Sequence of chain 1.A:
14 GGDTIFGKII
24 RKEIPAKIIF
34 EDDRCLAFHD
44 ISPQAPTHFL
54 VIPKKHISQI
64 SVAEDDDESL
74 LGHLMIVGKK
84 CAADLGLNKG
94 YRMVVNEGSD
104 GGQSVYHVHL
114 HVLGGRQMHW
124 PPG

This protein binds this small molecule.
Small molecule (SMILES): Nc1ncnc2c1ncn2[C@@H]1O[C@H](CO[W@@](=O)(O)O[W](=O)(O)O)[C@@H](O)[C@H]1O

Binding-site contacts:
Ligand atom O3B contacts residue SER107 of chain 1.B at 2.9 Å (h-bond).
Ligand atom N1 contacts residue ILE44 of chain 1.B at 3.5 Å.
Ligand atom C1' contacts residue ASP43 of chain 1.B at 3.5 Å.
Ligand atom O2A contacts residue GLY105 of chain 1.B at 3.6 Å (h-bond).
Ligand atom O1A contacts residue HIS112 of chain 1.B at 3.0 Å (h-bond).
Ligand atom N7 contacts residue ILE18 of chain 1.B at 3.8 Å.
Ligand atom O1B contacts residue TRP123 of chain 1.A at 2.9 Å.
Ligand atom O3' contacts residue HIS114 of chain 1.B at 3.3 Å.
Ligand atom N3 contacts residue ILE44 of chain 1.B at 3.5 Å (h-bond).
Ligand atom C4' contacts residue HIS114 of chain 1.B at 3.7 Å.
Ligand atom O2A contacts residue ASN99 of chain 1.B at 2.6 Å (h-bond).
Ligand atom C2 contacts residue PHE41 of chain 1.B at 3.7 Å (hydrophobic).
Ligand atom C5' contacts residue VAL108 of chain 1.B at 3.6 Å (hydrophobic).
Ligand atom O5' contacts residue HIS112 of chain 1.B at 3.0 Å (h-bond).
Ligand atom O3' contacts residue ASP43 of chain 1.B at 2.6 Å (salt-bridge).
Ligand atom C5' contacts residue HIS112 of chain 1.B at 3.7 Å.
Ligand atom C2' contacts residue ASP43 of chain 1.B at 3.5 Å.
Ligand atom O3A contacts residue SER107 of chain 1.B at 2.5 Å (h-bond).
Ligand atom WA contacts residue HIS114 of chain 1.B at 3.7 Å.
Ligand atom C2 contacts residue ILE44 of chain 1.B at 3.5 Å (hydrophobic).
Ligand atom O1A contacts residue GLN106 of chain 1.B at 3.2 Å.
Ligand atom O2A contacts residue HIS112 of chain 1.B at 3.0 Å (h-bond).
Ligand atom C2 contacts residue HIS42 of chain 1.B at 3.4 Å.
Ligand atom O5' contacts residue HIS114 of chain 1.B at 3.6 Å (h-bond).
Ligand atom O1A contacts residue SER107 of chain 1.B at 2.4 Å (h-bond).
Ligand atom WB contacts residue GLY105 of chain 1.B at 3.3 Å.
Ligand atom O4' contacts residue PHE19 of chain 1.B at 3.4 Å.
Ligand atom O2' contacts residue ASP43 of chain 1.B at 2.6 Å (salt-bridge).
Ligand atom C3' contacts residue ASP43 of chain 1.B at 3.4 Å.
Ligand atom WB contacts residue SER107 of chain 1.B at 3.2 Å.
Ligand atom N3 contacts residue ASP43 of chain 1.B at 3.7 Å.
Ligand atom O1A contacts residue VAL108 of chain 1.B at 2.7 Å (h-bond).
Ligand atom WA contacts residue HIS112 of chain 1.B at 2.5 Å.
Ligand atom O4' contacts residue LEU53 of chain 1.B at 3.6 Å.
Ligand atom O2A contacts residue HIS114 of chain 1.B at 2.9 Å (h-bond).
Ligand atom O2B contacts residue GLY105 of chain 1.B at 2.6 Å (h-bond).
Ligand atom O3A contacts residue GLY105 of chain 1.B at 2.9 Å (h-bond).
Ligand atom O2' contacts residue SER45 of chain 1.B at 3.5 Å.
Ligand atom WA contacts residue SER107 of chain 1.B at 3.6 Å.
Ligand atom C4' contacts residue ASP43 of chain 1.B at 3.6 Å.

Sequence of chain 1.B:
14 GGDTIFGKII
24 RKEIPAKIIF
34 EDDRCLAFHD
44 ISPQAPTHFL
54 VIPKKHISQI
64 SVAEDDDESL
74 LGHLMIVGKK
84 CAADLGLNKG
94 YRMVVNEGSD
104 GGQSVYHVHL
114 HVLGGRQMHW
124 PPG